Sequence of chain 52.C:
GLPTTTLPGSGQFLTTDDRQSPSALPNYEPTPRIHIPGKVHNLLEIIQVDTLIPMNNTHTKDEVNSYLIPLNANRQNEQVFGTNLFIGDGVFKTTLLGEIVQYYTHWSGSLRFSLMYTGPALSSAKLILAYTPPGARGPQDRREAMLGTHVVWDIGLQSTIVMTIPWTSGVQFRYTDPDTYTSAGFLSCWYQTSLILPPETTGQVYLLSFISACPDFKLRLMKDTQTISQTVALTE

Sequence of chain 52.A:
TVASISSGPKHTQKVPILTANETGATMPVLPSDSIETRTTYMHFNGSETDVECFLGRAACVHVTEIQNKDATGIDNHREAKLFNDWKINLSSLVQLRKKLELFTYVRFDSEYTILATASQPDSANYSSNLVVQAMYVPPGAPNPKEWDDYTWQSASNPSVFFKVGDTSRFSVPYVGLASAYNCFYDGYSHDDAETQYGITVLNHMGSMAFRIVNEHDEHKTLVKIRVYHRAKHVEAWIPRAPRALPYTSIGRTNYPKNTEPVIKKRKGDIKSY

This protein binds this small molecule.
Small molecule (SMILES): Cc1cc(CCCCCCCOc2ccc(C3=N[C@@H](C)CO3)cc2Cl)on1

Sequence of chain 53.C:
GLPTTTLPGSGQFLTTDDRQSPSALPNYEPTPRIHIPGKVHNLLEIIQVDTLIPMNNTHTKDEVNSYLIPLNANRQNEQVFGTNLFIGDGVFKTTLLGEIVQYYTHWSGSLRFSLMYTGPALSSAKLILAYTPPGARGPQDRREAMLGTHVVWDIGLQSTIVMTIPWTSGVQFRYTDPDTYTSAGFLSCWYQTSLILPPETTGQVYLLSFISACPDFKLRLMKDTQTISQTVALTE

Binding-site contacts:
Ligand atom C4B contacts residue LEU106 of chain 52.A at 3.7 Å (hydrophobic).
Ligand atom CL1 contacts residue ASN105 of chain 52.A at 3.3 Å.
Ligand atom O1 contacts residue PHE186 of chain 52.A at 3.8 Å.
Ligand atom C3B contacts residue LEU106 of chain 52.A at 3.8 Å (hydrophobic).
Ligand atom C6C contacts residue VAL191 of chain 52.A at 3.3 Å (hydrophobic).
Ligand atom CL1 contacts residue ILE104 of chain 52.A at 3.6 Å.
Ligand atom C3C contacts residue VAL188 of chain 52.A at 3.3 Å (hydrophobic).
Ligand atom C4C contacts residue TYR152 of chain 52.A at 3.9 Å (hydrophobic).
Ligand atom N2 contacts residue PRO174 of chain 52.A at 3.7 Å.
Ligand atom C5 contacts residue TYR152 of chain 52.A at 3.6 Å (hydrophobic).
Ligand atom C5A contacts residue CYS199 of chain 52.A at 3.9 Å (hydrophobic).
Ligand atom C3 contacts residue PRO174 of chain 52.A at 3.7 Å (hydrophobic).
Ligand atom O1 contacts residue ALA24 of chain 52.C at 3.4 Å.
Ligand atom C3 contacts residue PHE186 of chain 52.A at 3.9 Å (hydrophobic).
Ligand atom CM1 contacts residue CYS199 of chain 52.A at 3.8 Å (hydrophobic).
Ligand atom C5 contacts residue PHE186 of chain 52.A at 3.7 Å (hydrophobic).
Ligand atom C31 contacts residue SER175 of chain 52.A at 3.5 Å.
Ligand atom O1B contacts residue MET221 of chain 52.A at 3.8 Å.
Ligand atom O1A contacts residue VAL122 of chain 52.A at 4.0 Å.
Ligand atom C31 contacts residue ALA150 of chain 52.A at 3.5 Å (hydrophobic).
Ligand atom C1C contacts residue TYR152 of chain 52.A at 3.9 Å (hydrophobic).
Ligand atom C5C contacts residue TYR128 of chain 52.A at 3.7 Å (hydrophobic).
Ligand atom O1 contacts residue VAL188 of chain 52.A at 3.8 Å.
Ligand atom C3C contacts residue TYR128 of chain 52.A at 3.6 Å (hydrophobic).
Ligand atom C3B contacts residue TYR197 of chain 52.A at 3.3 Å (hydrophobic).
Ligand atom C31 contacts residue PRO174 of chain 52.A at 3.3 Å (hydrophobic).
Ligand atom C2B contacts residue TYR197 of chain 52.A at 3.3 Å (hydrophobic).
Ligand atom C4A contacts residue ASN198 of chain 52.A at 3.9 Å.
Ligand atom N3A contacts residue ASN219 of chain 52.A at 3.4 Å (h-bond).
Ligand atom N2 contacts residue ALA24 of chain 52.C at 3.1 Å.
Ligand atom C5A contacts residue VAL122 of chain 52.A at 3.9 Å (hydrophobic).
Ligand atom C4 contacts residue PHE186 of chain 52.A at 3.7 Å (hydrophobic).
Ligand atom C2C contacts residue VAL188 of chain 52.A at 2.8 Å (hydrophobic).
Ligand atom C31 contacts residue VAL176 of chain 52.A at 3.3 Å (hydrophobic).
Ligand atom C5C contacts residue ILE104 of chain 52.A at 4.0 Å (hydrophobic).
Ligand atom CL1 contacts residue MET221 of chain 52.A at 3.8 Å.
Ligand atom N2 contacts residue PHE186 of chain 52.A at 4.0 Å.
Ligand atom C7C contacts residue TYR128 of chain 52.A at 3.5 Å (hydrophobic).
Ligand atom C4 contacts residue TYR152 of chain 52.A at 3.7 Å (hydrophobic).
Ligand atom O1 contacts residue TYR152 of chain 52.A at 3.9 Å.